Binding-site contacts:
Ligand atom C47 contacts residue GLU102 of chain 1.B at 3.1 Å.
Ligand atom C42 contacts residue TYR99 of chain 1.B at 3.6 Å (hydrophobic).
Ligand atom C32 contacts residue TYR99 of chain 1.B at 3.5 Å (hydrophobic).
Ligand atom C07 contacts residue GLU130 of chain 1.B at 3.6 Å.
Ligand atom N48 contacts residue ALA134 of chain 1.B at 3.6 Å.
Ligand atom N04 contacts residue TYR99 of chain 1.B at 3.5 Å (h-bond).
Ligand atom C38 contacts residue LYS131 of chain 1.B at 3.4 Å.
Ligand atom N49 contacts residue SER98 of chain 1.B at 2.9 Å (h-bond).
Ligand atom O27 contacts residue ARG95 of chain 1.B at 3.4 Å (salt-bridge).
Ligand atom N48 contacts residue TYR99 of chain 1.B at 3.6 Å.
Ligand atom C25 contacts residue ARG95 of chain 1.B at 3.4 Å.
Ligand atom N46 contacts residue GLU102 of chain 1.B at 2.5 Å (salt-bridge).
Ligand atom O36 contacts residue ARG95 of chain 1.B at 2.9 Å (salt-bridge).
Ligand atom N34 contacts residue ARG63 of chain 1.B at 2.8 Å (salt-bridge).
Ligand atom C44 contacts residue TYR138 of chain 1.B at 3.6 Å (hydrophobic).
Ligand atom O36 contacts residue ARG63 of chain 1.B at 2.8 Å (salt-bridge).
Ligand atom C43 contacts residue TYR138 of chain 1.B at 3.4 Å (hydrophobic).
Ligand atom N30 contacts residue TYR99 of chain 1.B at 3.5 Å.
Ligand atom C31 contacts residue TYR99 of chain 1.B at 3.2 Å (hydrophobic).
Ligand atom O41 contacts residue LYS131 of chain 1.B at 2.9 Å (salt-bridge).
Ligand atom O41 contacts residue TYR99 of chain 1.B at 2.7 Å (h-bond).
Ligand atom O29 contacts residue ARG95 of chain 1.B at 3.3 Å (salt-bridge).
Ligand atom O06 contacts residue ALA134 of chain 1.B at 3.5 Å.
Ligand atom N46 contacts residue TYR138 of chain 1.B at 3.6 Å.
Ligand atom C43 contacts residue TYR99 of chain 1.B at 3.6 Å (hydrophobic).
Ligand atom C33 contacts residue TYR99 of chain 1.B at 3.7 Å (hydrophobic).
Ligand atom C42 contacts residue TYR138 of chain 1.B at 3.5 Å (hydrophobic).
Ligand atom N46 contacts residue TYR99 of chain 1.B at 3.6 Å.
Ligand atom O20 contacts residue LYS131 of chain 1.B at 2.8 Å (salt-bridge).
Ligand atom C05 contacts residue ALA134 of chain 1.B at 3.5 Å (hydrophobic).
Ligand atom N49 contacts residue GLU102 of chain 1.B at 2.9 Å (salt-bridge).
Ligand atom O39 contacts residue LYS131 of chain 1.B at 2.6 Å (salt-bridge).
Ligand atom C47 contacts residue TYR99 of chain 1.B at 3.6 Å (hydrophobic).
Ligand atom C44 contacts residue TYR99 of chain 1.B at 3.6 Å (hydrophobic).
Ligand atom C40 contacts residue TYR99 of chain 1.B at 3.4 Å (hydrophobic).
Ligand atom C35 contacts residue ARG63 of chain 1.B at 3.6 Å.
Ligand atom C38 contacts residue GLU130 of chain 1.B at 3.3 Å.
Ligand atom O39 contacts residue GLU130 of chain 1.B at 3.0 Å (salt-bridge).
Ligand atom O24 contacts residue TYR99 of chain 1.B at 3.4 Å (h-bond).
Ligand atom C35 contacts residue TYR99 of chain 1.B at 3.5 Å (hydrophobic).

Sequence of chain 1.B:
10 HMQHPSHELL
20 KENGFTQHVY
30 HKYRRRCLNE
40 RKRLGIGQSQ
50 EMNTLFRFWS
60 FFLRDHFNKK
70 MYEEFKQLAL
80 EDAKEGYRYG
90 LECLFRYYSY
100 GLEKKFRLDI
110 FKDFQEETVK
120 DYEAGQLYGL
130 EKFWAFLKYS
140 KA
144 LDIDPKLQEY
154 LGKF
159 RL

A small-molecule ligand and the protein it binds are described below.
Small molecule (SMILES): Cn1c[n+]([C@@H]2O[C@H](COP(=O)(O)OP(=O)(O)OP(=O)(O)OC[C@H]3O[C@@H](n4ccc(N)nc4=O)[C@H](O)[C@@H]3O)[C@@H](O)[C@H]2O)c2nc(N)[nH]c(=O)c21